A protein and the small-molecule ligand that binds it are described below.
Small molecule (SMILES): Clc1ccc([C@H]2C[C@@H]3CC[C@H]2N3)cn1

Sequence of chain 1.E:
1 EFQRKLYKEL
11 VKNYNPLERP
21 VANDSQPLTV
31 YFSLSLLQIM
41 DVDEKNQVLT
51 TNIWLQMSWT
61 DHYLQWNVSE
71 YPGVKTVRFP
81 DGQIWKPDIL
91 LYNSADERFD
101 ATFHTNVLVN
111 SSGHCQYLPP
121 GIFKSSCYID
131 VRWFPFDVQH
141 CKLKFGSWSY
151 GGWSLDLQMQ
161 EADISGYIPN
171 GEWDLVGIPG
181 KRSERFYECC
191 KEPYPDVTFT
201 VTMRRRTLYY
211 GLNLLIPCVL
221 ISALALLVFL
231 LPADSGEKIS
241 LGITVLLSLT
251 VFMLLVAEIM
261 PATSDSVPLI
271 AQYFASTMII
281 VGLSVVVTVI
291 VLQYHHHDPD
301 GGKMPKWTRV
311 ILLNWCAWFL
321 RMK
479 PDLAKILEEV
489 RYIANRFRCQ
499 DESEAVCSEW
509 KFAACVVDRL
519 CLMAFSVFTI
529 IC

Binding-site contacts:
Ligand atom CL contacts residue ASN106 of chain 1.E at 3.5 Å.
Ligand atom C11 contacts residue CYS190 of chain 1.D at 3.7 Å (hydrophobic).
Ligand atom C10 contacts residue LEU118 of chain 1.E at 3.8 Å (hydrophobic).
Ligand atom C5 contacts residue TRP148 of chain 1.D at 3.9 Å (hydrophobic).
Ligand atom C9 contacts residue TRP148 of chain 1.D at 3.5 Å (hydrophobic).
Ligand atom C2 contacts residue TYR194 of chain 1.D at 3.8 Å (hydrophobic).
Ligand atom C5 contacts residue TRP54 of chain 1.E at 3.4 Å (hydrophobic).
Ligand atom N1 contacts residue SER147 of chain 1.D at 4.0 Å.
Ligand atom CL contacts residue SER149 of chain 1.D at 4.0 Å.
Ligand atom C3 contacts residue TYR92 of chain 1.D at 3.3 Å (hydrophobic).
Ligand atom C6 contacts residue TRP148 of chain 1.D at 3.4 Å (hydrophobic).
Ligand atom C11 contacts residue LEU118 of chain 1.E at 4.1 Å (hydrophobic).
Ligand atom C1 contacts residue TRP148 of chain 1.D at 3.6 Å (hydrophobic).
Ligand atom C10 contacts residue TRP148 of chain 1.D at 4.0 Å (hydrophobic).
Ligand atom N1 contacts residue TRP148 of chain 1.D at 2.8 Å (h-bond).
Ligand atom C5 contacts residue TYR92 of chain 1.D at 3.9 Å (hydrophobic).
Ligand atom C3 contacts residue TRP148 of chain 1.D at 3.9 Å (hydrophobic).
Ligand atom C8 contacts residue TRP148 of chain 1.D at 3.2 Å (hydrophobic).
Ligand atom N2 contacts residue TRP148 of chain 1.D at 4.0 Å.
Ligand atom C3 contacts residue TYR194 of chain 1.D at 3.6 Å (hydrophobic).
Ligand atom C1 contacts residue CYS189 of chain 1.D at 4.0 Å (hydrophobic).
Ligand atom C6 contacts residue TYR92 of chain 1.D at 4.0 Å (hydrophobic).
Ligand atom C3 contacts residue TYR187 of chain 1.D at 4.0 Å (hydrophobic).
Ligand atom N2 contacts residue LEU118 of chain 1.E at 3.9 Å.
Ligand atom CL contacts residue GLN116 of chain 1.E at 3.7 Å.
Ligand atom C4 contacts residue TYR187 of chain 1.D at 3.7 Å (hydrophobic).
Ligand atom C2 contacts residue TRP148 of chain 1.D at 3.9 Å (hydrophobic).
Ligand atom C4 contacts residue TRP54 of chain 1.E at 3.8 Å (hydrophobic).
Ligand atom C4 contacts residue TYR92 of chain 1.D at 3.5 Å (hydrophobic).
Ligand atom C7 contacts residue TRP148 of chain 1.D at 3.1 Å (hydrophobic).
Ligand atom N2 contacts residue TYR194 of chain 1.D at 3.7 Å.
Ligand atom N1 contacts residue TYR92 of chain 1.D at 2.9 Å (h-bond).
Ligand atom C11 contacts residue TRP148 of chain 1.D at 3.6 Å (hydrophobic).
Ligand atom CL contacts residue LEU108 of chain 1.E at 3.3 Å.
Ligand atom C9 contacts residue LEU118 of chain 1.E at 3.7 Å (hydrophobic).
Ligand atom C10 contacts residue SER149 of chain 1.D at 4.1 Å.
Ligand atom C8 contacts residue LEU118 of chain 1.E at 3.6 Å (hydrophobic).
Ligand atom C2 contacts residue CYS189 of chain 1.D at 3.6 Å (hydrophobic).
Ligand atom C11 contacts residue TYR194 of chain 1.D at 3.6 Å (hydrophobic).
Ligand atom N1 contacts residue TYR194 of chain 1.D at 3.9 Å.

Sequence of chain 1.D:
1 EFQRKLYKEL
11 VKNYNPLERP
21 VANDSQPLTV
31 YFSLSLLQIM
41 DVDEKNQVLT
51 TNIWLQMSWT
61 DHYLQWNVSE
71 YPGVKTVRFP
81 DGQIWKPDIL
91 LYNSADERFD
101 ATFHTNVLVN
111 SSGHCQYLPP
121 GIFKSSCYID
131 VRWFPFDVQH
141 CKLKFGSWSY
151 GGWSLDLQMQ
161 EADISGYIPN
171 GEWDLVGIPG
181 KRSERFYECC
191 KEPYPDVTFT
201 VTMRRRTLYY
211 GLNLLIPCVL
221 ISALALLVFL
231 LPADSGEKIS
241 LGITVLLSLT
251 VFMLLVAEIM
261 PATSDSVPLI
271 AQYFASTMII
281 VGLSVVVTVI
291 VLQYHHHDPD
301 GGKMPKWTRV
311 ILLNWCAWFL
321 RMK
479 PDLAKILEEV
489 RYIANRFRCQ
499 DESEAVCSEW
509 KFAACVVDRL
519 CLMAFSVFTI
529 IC